Sequence of chain 1.K:
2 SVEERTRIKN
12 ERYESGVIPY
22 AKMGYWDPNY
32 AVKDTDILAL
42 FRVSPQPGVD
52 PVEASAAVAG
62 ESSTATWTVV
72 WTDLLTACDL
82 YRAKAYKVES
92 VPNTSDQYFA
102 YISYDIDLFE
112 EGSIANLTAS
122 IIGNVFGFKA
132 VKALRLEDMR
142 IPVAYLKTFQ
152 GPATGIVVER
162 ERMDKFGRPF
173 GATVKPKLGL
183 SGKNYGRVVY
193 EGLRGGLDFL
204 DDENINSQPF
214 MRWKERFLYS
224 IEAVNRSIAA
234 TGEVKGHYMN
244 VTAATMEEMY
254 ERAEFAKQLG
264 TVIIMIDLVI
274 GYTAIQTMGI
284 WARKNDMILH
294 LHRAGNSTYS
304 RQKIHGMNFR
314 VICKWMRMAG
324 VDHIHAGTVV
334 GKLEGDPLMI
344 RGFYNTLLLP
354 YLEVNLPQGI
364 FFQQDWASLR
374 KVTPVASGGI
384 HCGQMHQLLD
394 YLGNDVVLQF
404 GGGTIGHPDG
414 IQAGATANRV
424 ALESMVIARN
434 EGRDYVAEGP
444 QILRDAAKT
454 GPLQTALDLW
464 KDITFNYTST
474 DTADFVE

Binding-site contacts:
Ligand atom O3 contacts residue HIS295 of chain 2.G at 3.0 Å (h-bond).
Ligand atom O4 contacts residue GLY381 of chain 2.G at 3.2 Å (h-bond).
Ligand atom O1P contacts residue THR67 of chain 1.K at 3.3 Å (h-bond).
Ligand atom O6P contacts residue SER380 of chain 2.G at 3.3 Å (h-bond).
Ligand atom O3 contacts residue GLU206 of chain 2.G at 3.0 Å (salt-bridge).
Ligand atom O7 contacts residue ASP205 of chain 2.G at 3.1 Å (salt-bridge).
Ligand atom P1 contacts residue THR67 of chain 1.K at 3.4 Å.
Ligand atom O2 contacts residue THR175 of chain 2.G at 2.8 Å (h-bond).
Ligand atom C3 contacts residue KCX203 of chain 2.G at 3.1 Å.
Ligand atom O4P contacts residue ARG296 of chain 2.G at 3.0 Å (salt-bridge).
Ligand atom O1P contacts residue TRP68 of chain 1.K at 3.3 Å.
Ligand atom O4 contacts residue SER380 of chain 2.G at 2.8 Å (h-bond).
Ligand atom O7 contacts residue MG1 of chain 2.HC at 2.1 Å.
Ligand atom O7 contacts residue GLU206 of chain 2.G at 3.2 Å (salt-bridge).
Ligand atom O2 contacts residue LYS177 of chain 2.G at 3.0 Å (salt-bridge).
Ligand atom O3P contacts residue THR67 of chain 1.K at 2.5 Å (h-bond).
Ligand atom O2 contacts residue KCX203 of chain 2.G at 3.1 Å (h-bond).
Ligand atom O7 contacts residue LYS179 of chain 2.G at 2.7 Å (salt-bridge).
Ligand atom O6P contacts residue HIS328 of chain 2.G at 2.5 Å (h-bond).
Ligand atom O3 contacts residue KCX203 of chain 2.G at 2.6 Å (h-bond).
Ligand atom O4P contacts residue LEU336 of chain 2.G at 3.4 Å.
Ligand atom O7 contacts residue ASN125 of chain 1.K at 3.0 Å (h-bond).
Ligand atom O3 contacts residue MG1 of chain 2.HC at 2.2 Å.
Ligand atom C contacts residue MG1 of chain 2.HC at 2.9 Å.
Ligand atom C contacts residue LYS177 of chain 2.G at 3.3 Å.
Ligand atom O1 contacts residue LYS177 of chain 2.G at 3.2 Å (salt-bridge).
Ligand atom O1P contacts residue LYS335 of chain 2.G at 2.9 Å (salt-bridge).
Ligand atom O6 contacts residue LYS335 of chain 2.G at 2.8 Å (salt-bridge).
Ligand atom O3P contacts residue LYS177 of chain 2.G at 3.4 Å.
Ligand atom O5P contacts residue ARG296 of chain 2.G at 2.9 Å (salt-bridge).
Ligand atom O2 contacts residue ASP205 of chain 2.G at 3.4 Å (salt-bridge).
Ligand atom O1P contacts residue GLY381 of chain 2.G at 3.3 Å.
Ligand atom O1P contacts residue GLY382 of chain 2.G at 3.0 Å (h-bond).
Ligand atom O2P contacts residue GLY404 of chain 2.G at 2.9 Å (h-bond).
Ligand atom C2 contacts residue MG1 of chain 2.HC at 2.9 Å.
Ligand atom O2 contacts residue MG1 of chain 2.HC at 2.3 Å.
Ligand atom O3P contacts residue GLY405 of chain 2.G at 2.7 Å (h-bond).
Ligand atom O6 contacts residue GLU62 of chain 1.K at 3.3 Å (salt-bridge).
Ligand atom C3 contacts residue MG1 of chain 2.HC at 3.1 Å.
Ligand atom O7 contacts residue LYS177 of chain 2.G at 3.2 Å (salt-bridge).

This small molecule binds to this protein.
Small molecule (SMILES): O=C(O)[C@@](O)(COP(=O)(O)O)[C@H](O)[C@H](O)COP(=O)(O)O

Sequence of chain 2.G:
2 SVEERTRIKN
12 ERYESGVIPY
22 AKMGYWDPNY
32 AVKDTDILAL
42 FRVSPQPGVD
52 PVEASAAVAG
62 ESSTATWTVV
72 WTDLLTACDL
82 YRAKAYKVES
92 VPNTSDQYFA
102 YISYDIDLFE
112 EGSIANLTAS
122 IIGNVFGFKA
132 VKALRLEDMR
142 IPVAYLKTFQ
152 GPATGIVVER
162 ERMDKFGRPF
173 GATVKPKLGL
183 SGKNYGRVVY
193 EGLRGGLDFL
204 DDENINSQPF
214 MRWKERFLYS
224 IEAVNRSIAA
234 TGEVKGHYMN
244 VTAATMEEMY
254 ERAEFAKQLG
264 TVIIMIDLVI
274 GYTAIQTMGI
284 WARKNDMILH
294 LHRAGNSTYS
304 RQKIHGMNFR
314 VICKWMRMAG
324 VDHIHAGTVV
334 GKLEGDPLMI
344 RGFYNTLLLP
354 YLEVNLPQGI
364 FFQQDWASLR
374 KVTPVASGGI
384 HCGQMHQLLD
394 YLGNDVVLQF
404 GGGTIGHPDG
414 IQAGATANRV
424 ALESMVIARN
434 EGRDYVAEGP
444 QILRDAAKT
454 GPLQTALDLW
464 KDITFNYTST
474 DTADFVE